Sequence of chain 1.A:
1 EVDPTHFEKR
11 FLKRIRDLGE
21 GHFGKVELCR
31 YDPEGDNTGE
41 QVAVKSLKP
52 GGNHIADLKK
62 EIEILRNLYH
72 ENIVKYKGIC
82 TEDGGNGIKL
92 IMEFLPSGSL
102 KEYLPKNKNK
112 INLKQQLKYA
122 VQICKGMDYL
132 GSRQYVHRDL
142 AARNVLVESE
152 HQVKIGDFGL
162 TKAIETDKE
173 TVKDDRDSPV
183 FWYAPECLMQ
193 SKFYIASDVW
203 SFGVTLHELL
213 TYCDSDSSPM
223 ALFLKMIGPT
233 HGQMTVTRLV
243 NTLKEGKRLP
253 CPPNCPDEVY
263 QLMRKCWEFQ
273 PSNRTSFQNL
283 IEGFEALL

Binding-site contacts:
Ligand atom N4 contacts residue PHE95 of chain 1.A at 3.5 Å.
Ligand atom N18 contacts residue ASN145 of chain 1.A at 3.8 Å.
Ligand atom N4 contacts residue LEU96 of chain 1.A at 3.0 Å (h-bond).
Ligand atom C5 contacts residue LEU96 of chain 1.A at 3.8 Å (hydrophobic).
Ligand atom N18 contacts residue ASP158 of chain 1.A at 3.0 Å (salt-bridge).
Ligand atom N4 contacts residue GLU94 of chain 1.A at 3.3 Å (salt-bridge).
Ligand atom O10 contacts residue GLY99 of chain 1.A at 3.2 Å.
Ligand atom N11 contacts residue LEU96 of chain 1.A at 3.2 Å (h-bond).
Ligand atom F24 contacts residue LYS45 of chain 1.A at 3.4 Å.
Ligand atom N4 contacts residue LEU147 of chain 1.A at 3.9 Å.
Ligand atom N3 contacts residue LEU147 of chain 1.A at 3.5 Å.
Ligand atom F25 contacts residue LYS25 of chain 1.A at 3.7 Å.
Ligand atom C9 contacts residue GLY99 of chain 1.A at 3.8 Å.
Ligand atom O10 contacts residue LEU18 of chain 1.A at 3.8 Å.
Ligand atom C19 contacts residue ASP158 of chain 1.A at 3.8 Å.
Ligand atom O20 contacts residue GLY19 of chain 1.A at 3.6 Å.
Ligand atom N3 contacts residue ALA43 of chain 1.A at 3.6 Å.
Ligand atom O20 contacts residue GLU20 of chain 1.A at 3.6 Å (salt-bridge).
Ligand atom C1 contacts residue LEU147 of chain 1.A at 3.9 Å (hydrophobic).
Ligand atom C6 contacts residue LEU147 of chain 1.A at 3.6 Å (hydrophobic).
Ligand atom F25 contacts residue GLY21 of chain 1.A at 3.7 Å.
Ligand atom C23 contacts residue GLU20 of chain 1.A at 3.8 Å.
Ligand atom F25 contacts residue GLY19 of chain 1.A at 3.8 Å.
Ligand atom N11 contacts residue PHE95 of chain 1.A at 3.7 Å.
Ligand atom F25 contacts residue GLU20 of chain 1.A at 3.4 Å.
Ligand atom C1 contacts residue GLY157 of chain 1.A at 3.5 Å.
Ligand atom C16 contacts residue ASN145 of chain 1.A at 3.6 Å.
Ligand atom C8 contacts residue LEU147 of chain 1.A at 3.8 Å (hydrophobic).
Ligand atom C1 contacts residue MET93 of chain 1.A at 3.8 Å (hydrophobic).
Ligand atom C14 contacts residue VAL26 of chain 1.A at 3.5 Å (hydrophobic).
Ligand atom C7 contacts residue LEU147 of chain 1.A at 3.6 Å (hydrophobic).
Ligand atom N3 contacts residue GLU94 of chain 1.A at 2.8 Å (salt-bridge).
Ligand atom C21 contacts residue ASP158 of chain 1.A at 3.5 Å.
Ligand atom F25 contacts residue GLY24 of chain 1.A at 3.5 Å.
Ligand atom C1 contacts residue ALA43 of chain 1.A at 3.8 Å (hydrophobic).
Ligand atom C23 contacts residue GLY21 of chain 1.A at 3.7 Å.
Ligand atom C2 contacts residue ALA43 of chain 1.A at 3.6 Å (hydrophobic).
Ligand atom C2 contacts residue LEU147 of chain 1.A at 3.4 Å (hydrophobic).
Ligand atom C17 contacts residue LEU147 of chain 1.A at 3.7 Å (hydrophobic).
Ligand atom C13 contacts residue LEU18 of chain 1.A at 3.6 Å (hydrophobic).

The small molecule below binds the protein below.
Small molecule (SMILES): Cc1[nH]nc2[nH]c(=O)cc(C3CCC(NC(=O)[C@@H]4CC4(F)F)CC3)c12